Sequence of chain 1.C:
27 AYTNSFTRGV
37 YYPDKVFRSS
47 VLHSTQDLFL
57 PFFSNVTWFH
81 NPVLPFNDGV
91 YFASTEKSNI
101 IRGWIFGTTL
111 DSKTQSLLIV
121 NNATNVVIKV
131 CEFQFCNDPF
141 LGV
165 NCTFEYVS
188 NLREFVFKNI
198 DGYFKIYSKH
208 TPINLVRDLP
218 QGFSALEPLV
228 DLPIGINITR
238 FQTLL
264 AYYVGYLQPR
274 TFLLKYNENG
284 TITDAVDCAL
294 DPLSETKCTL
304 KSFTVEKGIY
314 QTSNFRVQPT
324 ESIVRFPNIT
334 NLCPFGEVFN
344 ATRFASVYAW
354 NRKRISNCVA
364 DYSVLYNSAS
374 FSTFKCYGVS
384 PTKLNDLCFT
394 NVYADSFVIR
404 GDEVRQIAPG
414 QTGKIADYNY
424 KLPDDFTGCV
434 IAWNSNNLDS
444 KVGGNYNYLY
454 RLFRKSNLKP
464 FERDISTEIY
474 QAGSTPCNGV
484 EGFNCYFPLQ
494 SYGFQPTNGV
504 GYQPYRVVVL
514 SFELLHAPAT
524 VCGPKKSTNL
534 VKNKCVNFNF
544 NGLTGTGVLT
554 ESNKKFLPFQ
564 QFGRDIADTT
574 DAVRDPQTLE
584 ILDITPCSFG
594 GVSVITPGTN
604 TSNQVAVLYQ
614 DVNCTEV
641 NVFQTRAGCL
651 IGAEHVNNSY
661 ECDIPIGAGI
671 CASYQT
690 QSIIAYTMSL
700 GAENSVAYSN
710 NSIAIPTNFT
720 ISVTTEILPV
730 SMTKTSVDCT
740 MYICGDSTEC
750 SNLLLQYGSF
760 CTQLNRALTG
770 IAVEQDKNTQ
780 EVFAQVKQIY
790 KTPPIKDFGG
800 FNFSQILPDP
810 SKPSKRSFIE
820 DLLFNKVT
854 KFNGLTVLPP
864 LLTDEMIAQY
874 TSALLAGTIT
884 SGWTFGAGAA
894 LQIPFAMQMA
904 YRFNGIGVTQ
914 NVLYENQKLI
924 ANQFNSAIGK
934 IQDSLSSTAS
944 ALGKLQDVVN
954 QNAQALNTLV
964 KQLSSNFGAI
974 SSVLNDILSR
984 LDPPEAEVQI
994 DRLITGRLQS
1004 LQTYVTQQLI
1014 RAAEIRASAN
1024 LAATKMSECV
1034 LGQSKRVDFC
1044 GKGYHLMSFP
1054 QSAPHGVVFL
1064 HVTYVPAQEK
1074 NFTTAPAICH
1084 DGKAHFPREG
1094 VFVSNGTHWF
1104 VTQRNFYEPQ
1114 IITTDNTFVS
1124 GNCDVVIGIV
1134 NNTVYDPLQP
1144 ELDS

Binding-site contacts:
Ligand atom C1 contacts residue ASN616 of chain 1.C at 1.4 Å.
Ligand atom C4 contacts residue ASN616 of chain 1.C at 4.2 Å.
Ligand atom C5 contacts residue ASN616 of chain 1.C at 3.6 Å.
Ligand atom C8 contacts residue GLN644 of chain 1.C at 3.6 Å.
Ligand atom N2 contacts residue ASN616 of chain 1.C at 2.9 Å (h-bond).
Ligand atom O7 contacts residue ASN616 of chain 1.C at 2.8 Å (h-bond).
Ligand atom C8 contacts residue ASN616 of chain 1.C at 4.3 Å.
Ligand atom C8 contacts residue VAL615 of chain 1.C at 4.2 Å (hydrophobic).
Ligand atom C7 contacts residue ASN616 of chain 1.C at 3.1 Å.
Ligand atom C3 contacts residue ASN616 of chain 1.C at 3.8 Å.
Ligand atom C2 contacts residue ASN616 of chain 1.C at 2.5 Å.
Ligand atom O5 contacts residue ASN616 of chain 1.C at 2.4 Å (h-bond).

The small molecule below binds the protein below.
Small molecule (SMILES): CC(=O)N[C@@H]1[C@@H](O)[C@H](O)[C@@H](CO)O[C@H]1O